This small molecule binds to this protein.
Small molecule (SMILES): CC(=O)N[C@H]1[C@@H](O[P](=O)(O)O[P](=O)(O)OC[C@H]2O[C@@H](n3ccc(=O)[nH]c3=O)[C@H](O)[C@@H]2O)O[C@H](C(=O)O)[C@@H](O)[C@@H]1O

Binding-site contacts:
Ligand atom O2 contacts residue THR183 of chain 1.E at 3.6 Å.
Ligand atom C6' contacts residue TYR188 of chain 1.E at 2.8 Å (hydrophobic).
Ligand atom N1 contacts residue THR183 of chain 1.E at 3.4 Å (h-bond).
Ligand atom O3A contacts residue ARG184 of chain 1.E at 3.7 Å.
Ligand atom C8' contacts residue HIS211 of chain 1.E at 3.4 Å.
Ligand atom C6' contacts residue ASN207 of chain 1.E at 3.7 Å.
Ligand atom O'Q contacts residue ASN207 of chain 1.E at 3.6 Å.
Ligand atom C6' contacts residue ARG184 of chain 1.E at 3.8 Å.
Ligand atom C5C contacts residue ARG40 of chain 1.E at 3.8 Å.
Ligand atom C5 contacts residue ASN267 of chain 1.E at 3.5 Å.
Ligand atom C8' contacts residue ASN152 of chain 1.E at 3.3 Å.
Ligand atom O3' contacts residue HIS211 of chain 1.E at 3.2 Å (h-bond).
Ligand atom O4' contacts residue ASN207 of chain 1.E at 2.2 Å (h-bond).
Ligand atom O2 contacts residue PRO185 of chain 1.E at 3.1 Å.
Ligand atom N2' contacts residue NAI1 of chain 1.Y at 3.5 Å (h-bond).
Ligand atom O2A contacts residue ARG40 of chain 1.E at 3.3 Å (salt-bridge).
Ligand atom O'P contacts residue TYR188 of chain 1.E at 2.8 Å (h-bond).
Ligand atom O5C contacts residue ARG184 of chain 1.E at 3.6 Å (salt-bridge).
Ligand atom C7' contacts residue HIS211 of chain 1.E at 3.0 Å.
Ligand atom O'P contacts residue GLN208 of chain 1.E at 3.2 Å.
Ligand atom C6 contacts residue ARG184 of chain 1.E at 3.6 Å.
Ligand atom O'P contacts residue ARG184 of chain 1.E at 2.8 Å (salt-bridge).
Ligand atom O4 contacts residue ASN267 of chain 1.E at 3.0 Å (h-bond).
Ligand atom O7' contacts residue TRP182 of chain 1.E at 3.2 Å.
Ligand atom O4' contacts residue LYS123 of chain 1.E at 3.3 Å (salt-bridge).
Ligand atom N3 contacts residue THR183 of chain 1.E at 3.5 Å (h-bond).
Ligand atom C4' contacts residue ASN207 of chain 1.E at 3.4 Å.
Ligand atom C3' contacts residue NAI1 of chain 1.Y at 3.7 Å.
Ligand atom O'Q contacts residue TYR188 of chain 1.E at 2.1 Å (h-bond).
Ligand atom O3' contacts residue ASN207 of chain 1.E at 3.7 Å.
Ligand atom O5' contacts residue ARG184 of chain 1.E at 3.1 Å (salt-bridge).
Ligand atom C2 contacts residue THR183 of chain 1.E at 3.3 Å.
Ligand atom C4 contacts residue ASN267 of chain 1.E at 3.6 Å.
Ligand atom O7' contacts residue HIS211 of chain 1.E at 3.4 Å.
Ligand atom O3' contacts residue LYS123 of chain 1.E at 2.3 Å (salt-bridge).
Ligand atom C3' contacts residue LYS123 of chain 1.E at 3.4 Å.
Ligand atom N2' contacts residue HIS211 of chain 1.E at 3.1 Å.
Ligand atom O3C contacts residue ARG40 of chain 1.E at 3.5 Å (salt-bridge).
Ligand atom O4 contacts residue GLN266 of chain 1.E at 3.6 Å.
Ligand atom O4C contacts residue ARG184 of chain 1.E at 3.4 Å (salt-bridge).

Sequence of chain 1.E:
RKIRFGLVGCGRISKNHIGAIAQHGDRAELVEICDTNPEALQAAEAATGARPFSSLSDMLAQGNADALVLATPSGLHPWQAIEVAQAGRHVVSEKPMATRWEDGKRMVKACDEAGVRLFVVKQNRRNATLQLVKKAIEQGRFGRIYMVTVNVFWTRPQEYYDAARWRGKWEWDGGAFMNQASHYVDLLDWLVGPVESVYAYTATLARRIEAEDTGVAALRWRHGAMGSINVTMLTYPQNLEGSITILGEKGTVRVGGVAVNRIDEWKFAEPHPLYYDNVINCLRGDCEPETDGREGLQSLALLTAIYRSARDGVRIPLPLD